Sequence of chain 1.B:
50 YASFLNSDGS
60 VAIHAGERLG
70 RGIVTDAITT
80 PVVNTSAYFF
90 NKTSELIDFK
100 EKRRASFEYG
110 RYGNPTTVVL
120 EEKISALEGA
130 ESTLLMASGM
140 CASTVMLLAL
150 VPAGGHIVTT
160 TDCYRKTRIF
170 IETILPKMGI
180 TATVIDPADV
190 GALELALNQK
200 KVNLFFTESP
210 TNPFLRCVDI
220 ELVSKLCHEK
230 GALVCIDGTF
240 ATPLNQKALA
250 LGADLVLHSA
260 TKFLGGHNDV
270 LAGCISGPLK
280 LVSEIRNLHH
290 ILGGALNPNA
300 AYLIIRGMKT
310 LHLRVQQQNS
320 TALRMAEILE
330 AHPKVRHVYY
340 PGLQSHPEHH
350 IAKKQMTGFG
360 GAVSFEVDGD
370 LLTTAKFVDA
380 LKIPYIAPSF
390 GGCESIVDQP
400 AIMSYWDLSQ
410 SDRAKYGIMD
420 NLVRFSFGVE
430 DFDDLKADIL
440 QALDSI

This protein binds this small molecule.
Small molecule (SMILES): O=C(O)c1ncccc1CP(=O)(O)O

Sequence of chain 1.D:
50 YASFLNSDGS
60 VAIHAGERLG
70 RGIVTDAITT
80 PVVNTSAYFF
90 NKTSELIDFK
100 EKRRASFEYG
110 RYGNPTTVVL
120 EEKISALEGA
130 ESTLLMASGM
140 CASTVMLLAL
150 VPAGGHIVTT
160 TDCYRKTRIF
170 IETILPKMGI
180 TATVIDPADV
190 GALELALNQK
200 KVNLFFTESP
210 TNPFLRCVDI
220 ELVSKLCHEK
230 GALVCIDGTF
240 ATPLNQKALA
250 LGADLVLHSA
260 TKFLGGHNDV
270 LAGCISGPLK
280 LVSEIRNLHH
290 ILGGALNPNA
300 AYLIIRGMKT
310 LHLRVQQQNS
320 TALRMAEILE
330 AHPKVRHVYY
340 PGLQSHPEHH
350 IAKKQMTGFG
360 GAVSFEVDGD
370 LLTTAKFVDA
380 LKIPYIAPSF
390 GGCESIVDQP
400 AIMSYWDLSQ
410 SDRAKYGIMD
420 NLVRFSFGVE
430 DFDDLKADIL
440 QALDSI

Binding-site contacts:
Ligand atom N1 contacts residue TYR163 of chain 1.D at 3.8 Å.
Ligand atom O2 contacts residue GLU107 of chain 1.B at 3.0 Å (salt-bridge).
Ligand atom C5 contacts residue PLP1 of chain 1.S at 3.9 Å.
Ligand atom OC2 contacts residue SER403 of chain 1.D at 3.5 Å (h-bond).
Ligand atom OC2 contacts residue ASP397 of chain 1.D at 3.9 Å.
Ligand atom C4 contacts residue TYR163 of chain 1.D at 3.3 Å (hydrophobic).
Ligand atom P1 contacts residue GLU107 of chain 1.B at 3.2 Å.
Ligand atom CA contacts residue PRO387 of chain 1.D at 3.4 Å (hydrophobic).
Ligand atom O1 contacts residue TYR111 of chain 1.B at 2.7 Å (h-bond).
Ligand atom C6 contacts residue PLP1 of chain 1.S at 3.9 Å.
Ligand atom O2 contacts residue SER403 of chain 1.D at 3.5 Å.
Ligand atom N1 contacts residue ARG423 of chain 1.D at 3.6 Å (salt-bridge).
Ligand atom C4 contacts residue TYR108 of chain 1.B at 3.6 Å (hydrophobic).
Ligand atom C6 contacts residue TYR163 of chain 1.D at 3.6 Å (hydrophobic).
Ligand atom O2 contacts residue MET402 of chain 1.D at 3.3 Å (h-bond).
Ligand atom P1 contacts residue TYR111 of chain 1.B at 3.9 Å.
Ligand atom C contacts residue SER403 of chain 1.D at 3.8 Å.
Ligand atom C2 contacts residue SER388 of chain 1.D at 4.1 Å.
Ligand atom CA contacts residue GLU107 of chain 1.B at 3.5 Å.
Ligand atom C5 contacts residue LYS261 of chain 1.D at 3.5 Å.
Ligand atom OC2 contacts residue PRO387 of chain 1.D at 3.6 Å.
Ligand atom C2 contacts residue TYR163 of chain 1.D at 3.8 Å (hydrophobic).
Ligand atom CA contacts residue TYR108 of chain 1.B at 4.2 Å (hydrophobic).
Ligand atom C5 contacts residue TYR108 of chain 1.B at 3.7 Å (hydrophobic).
Ligand atom C2 contacts residue ARG423 of chain 1.D at 4.1 Å.
Ligand atom C5 contacts residue TYR163 of chain 1.D at 3.3 Å (hydrophobic).
Ligand atom OC2 contacts residue ARG423 of chain 1.D at 3.9 Å.
Ligand atom C contacts residue ARG423 of chain 1.D at 3.6 Å.
Ligand atom O3 contacts residue TYR163 of chain 1.D at 3.3 Å (h-bond).
Ligand atom N1 contacts residue SER388 of chain 1.D at 4.1 Å.
Ligand atom C6 contacts residue LYS261 of chain 1.D at 3.2 Å.
Ligand atom C3 contacts residue SER388 of chain 1.D at 4.2 Å.
Ligand atom C3 contacts residue PRO387 of chain 1.D at 3.7 Å (hydrophobic).
Ligand atom C2 contacts residue PRO387 of chain 1.D at 4.0 Å (hydrophobic).
Ligand atom O3 contacts residue TYR111 of chain 1.B at 3.9 Å.
Ligand atom OC1 contacts residue SER403 of chain 1.D at 3.1 Å (h-bond).
Ligand atom OC1 contacts residue ARG423 of chain 1.D at 3.6 Å (salt-bridge).
Ligand atom O1 contacts residue GLU107 of chain 1.B at 2.9 Å (salt-bridge).
Ligand atom C3 contacts residue TYR163 of chain 1.D at 3.5 Å (hydrophobic).
Ligand atom C contacts residue PRO387 of chain 1.D at 4.2 Å (hydrophobic).